A protein and the small-molecule ligand that binds it are described below.
Small molecule (SMILES): CC(=O)N[C@H]1[C@H](O[C@H]2[C@H](O)[C@@H](NC(C)=O)CO[C@@H]2CO)O[C@H](CO)[C@@H](O)[C@@H]1O

Binding-site contacts:
Ligand atom C1 contacts residue ASN19 of chain 53.Q at 1.9 Å.
Ligand atom N2 contacts residue ASN19 of chain 53.Q at 4.1 Å.
Ligand atom C6 contacts residue ASN19 of chain 53.Q at 4.0 Å.
Ligand atom C3 contacts residue ASN19 of chain 53.Q at 4.4 Å.
Ligand atom C5 contacts residue ASN19 of chain 53.Q at 3.3 Å.
Ligand atom C2 contacts residue ASN19 of chain 53.Q at 3.4 Å.
Ligand atom C8 contacts residue TYR17 of chain 53.Q at 4.3 Å (hydrophobic).
Ligand atom C4 contacts residue ASN19 of chain 53.Q at 4.5 Å.
Ligand atom O6 contacts residue ASN19 of chain 53.Q at 4.3 Å.
Ligand atom O5 contacts residue ASN19 of chain 53.Q at 2.1 Å (h-bond).

Sequence of chain 53.Q:
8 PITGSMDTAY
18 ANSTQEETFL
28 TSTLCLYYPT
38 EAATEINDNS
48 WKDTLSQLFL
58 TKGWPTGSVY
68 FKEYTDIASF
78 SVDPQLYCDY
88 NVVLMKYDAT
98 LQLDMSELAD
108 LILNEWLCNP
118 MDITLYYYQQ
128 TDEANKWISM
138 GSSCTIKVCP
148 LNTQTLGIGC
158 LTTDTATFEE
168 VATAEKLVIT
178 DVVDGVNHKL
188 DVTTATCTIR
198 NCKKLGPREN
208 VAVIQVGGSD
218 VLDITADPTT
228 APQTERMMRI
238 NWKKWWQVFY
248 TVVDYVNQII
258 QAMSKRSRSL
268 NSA